The small molecule below binds the protein below.
Small molecule (SMILES): Nc1nc2c(ncn2[C@@H]2O[C@H](CO[P](=O)(O)O[P](=O)(O)NP(=O)(O)O)[C@@H](O)[C@H]2O)c(=O)[nH]1

Binding-site contacts:
Ligand atom O1A contacts residue SER17 of chain 2.A at 3.4 Å (h-bond).
Ligand atom O3A contacts residue GLY15 of chain 2.A at 3.2 Å (h-bond).
Ligand atom N1 contacts residue ASP119 of chain 2.A at 2.8 Å (salt-bridge).
Ligand atom C8 contacts residue GLY15 of chain 2.A at 3.6 Å.
Ligand atom N7 contacts residue ASN116 of chain 2.A at 3.1 Å (h-bond).
Ligand atom O2B contacts residue LYS16 of chain 2.A at 3.6 Å (salt-bridge).
Ligand atom O1B contacts residue LYS16 of chain 2.A at 2.8 Å (salt-bridge).
Ligand atom O3G contacts residue LYS16 of chain 2.A at 2.7 Å (salt-bridge).
Ligand atom O3G contacts residue GLY12 of chain 2.A at 3.5 Å.
Ligand atom C5' contacts residue GLY13 of chain 2.A at 3.6 Å.
Ligand atom O1B contacts residue GLY15 of chain 2.A at 3.1 Å (h-bond).
Ligand atom O2' contacts residue PHE28 of chain 2.A at 3.3 Å.
Ligand atom O2B contacts residue SER17 of chain 2.A at 2.9 Å (h-bond).
Ligand atom O1G contacts residue PRO34 of chain 2.A at 3.5 Å.
Ligand atom C6 contacts residue ASP119 of chain 2.A at 3.6 Å.
Ligand atom N2 contacts residue ASP119 of chain 2.A at 2.9 Å (salt-bridge).
Ligand atom O4' contacts residue LYS117 of chain 2.A at 3.2 Å (salt-bridge).
Ligand atom O6 contacts residue ASP119 of chain 2.A at 3.5 Å (salt-bridge).
Ligand atom O1B contacts residue GLY13 of chain 2.A at 3.5 Å (h-bond).
Ligand atom O1A contacts residue ALA18 of chain 2.A at 2.8 Å (h-bond).
Ligand atom O6 contacts residue LYS117 of chain 2.A at 3.3 Å.
Ligand atom O2' contacts residue VAL29 of chain 2.A at 2.7 Å (h-bond).
Ligand atom O6 contacts residue ASN116 of chain 2.A at 3.3 Å (h-bond).
Ligand atom O1B contacts residue VAL14 of chain 2.A at 3.3 Å (h-bond).
Ligand atom PG contacts residue MG1 of chain 2.C at 3.2 Å.
Ligand atom O2G contacts residue THR35 of chain 2.A at 2.9 Å (h-bond).
Ligand atom O6 contacts residue ALA146 of chain 2.A at 2.9 Å (h-bond).
Ligand atom PB contacts residue MG1 of chain 2.C at 3.2 Å.
Ligand atom O2' contacts residue ASP30 of chain 2.A at 3.1 Å (salt-bridge).
Ligand atom O2G contacts residue MG1 of chain 2.C at 2.0 Å.
Ligand atom N3B contacts residue GLY13 of chain 2.A at 3.1 Å (h-bond).
Ligand atom C2' contacts residue VAL29 of chain 2.A at 3.4 Å (hydrophobic).
Ligand atom C3' contacts residue GLU31 of chain 2.A at 3.5 Å.
Ligand atom O3' contacts residue ASP30 of chain 2.A at 2.9 Å (salt-bridge).
Ligand atom O1A contacts residue GLY15 of chain 2.A at 3.3 Å.
Ligand atom O2B contacts residue MG1 of chain 2.C at 2.1 Å.
Ligand atom O3G contacts residue GLY60 of chain 2.A at 2.8 Å (h-bond).
Ligand atom O6 contacts residue SER145 of chain 2.A at 3.5 Å.
Ligand atom N3B contacts residue MG1 of chain 2.C at 3.4 Å.
Ligand atom N2 contacts residue LEU120 of chain 2.A at 3.5 Å.

Sequence of chain 2.A:
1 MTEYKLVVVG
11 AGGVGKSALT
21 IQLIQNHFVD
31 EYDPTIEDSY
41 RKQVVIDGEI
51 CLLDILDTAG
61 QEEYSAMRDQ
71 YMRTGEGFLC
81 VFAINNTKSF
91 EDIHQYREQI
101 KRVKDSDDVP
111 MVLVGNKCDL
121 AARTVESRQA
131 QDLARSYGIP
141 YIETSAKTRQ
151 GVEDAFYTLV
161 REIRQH